This protein binds this small molecule.
Small molecule (SMILES): O=c1cc[nH]c(=O)[nH]1

Binding-site contacts:
Ligand atom N3 contacts residue ARG171 of chain 3.A at 4.2 Å.
Ligand atom O4 contacts residue VAL224 of chain 3.A at 3.7 Å.
Ligand atom C2 contacts residue GLN169 of chain 3.A at 3.6 Å.
Ligand atom C6 contacts residue THR98 of chain 3.A at 4.0 Å.
Ligand atom N1 contacts residue THR98 of chain 3.A at 4.1 Å.
Ligand atom C4 contacts residue ARG171 of chain 3.A at 3.7 Å.
Ligand atom C5 contacts residue GLY99 of chain 3.A at 3.8 Å.
Ligand atom O2 contacts residue PHE165 of chain 3.A at 4.1 Å.
Ligand atom C6 contacts residue THR97 of chain 3.A at 4.0 Å.
Ligand atom O2 contacts residue TYR198 of chain 3.A at 3.7 Å.
Ligand atom O4 contacts residue GLN169 of chain 3.A at 3.6 Å (h-bond).
Ligand atom C4 contacts residue PHE165 of chain 3.A at 3.7 Å (hydrophobic).
Ligand atom C2 contacts residue PHE165 of chain 3.A at 3.8 Å (hydrophobic).
Ligand atom C6 contacts residue R1P1 of chain 3.C at 4.0 Å.
Ligand atom N3 contacts residue GLY99 of chain 3.A at 4.1 Å.
Ligand atom N1 contacts residue PHE165 of chain 3.A at 3.9 Å.
Ligand atom C2 contacts residue TYR198 of chain 3.A at 3.8 Å (hydrophobic).
Ligand atom O2 contacts residue GLU199 of chain 3.A at 3.4 Å.
Ligand atom C5 contacts residue ILE223 of chain 3.A at 4.2 Å (hydrophobic).
Ligand atom O2 contacts residue MET200 of chain 3.A at 3.5 Å.
Ligand atom C6 contacts residue GLY99 of chain 3.A at 4.2 Å.
Ligand atom C2 contacts residue R1P1 of chain 3.C at 3.9 Å.
Ligand atom O2 contacts residue R1P1 of chain 3.C at 3.6 Å.
Ligand atom C2 contacts residue GLU199 of chain 3.A at 4.2 Å.
Ligand atom C5 contacts residue PHE165 of chain 3.A at 3.9 Å (hydrophobic).
Ligand atom C5 contacts residue VAL224 of chain 3.A at 4.2 Å (hydrophobic).
Ligand atom O4 contacts residue ARG171 of chain 3.A at 2.7 Å (salt-bridge).
Ligand atom C6 contacts residue ILE223 of chain 3.A at 4.0 Å (hydrophobic).
Ligand atom N3 contacts residue GLN169 of chain 3.A at 2.9 Å (h-bond).
Ligand atom N3 contacts residue PHE165 of chain 3.A at 3.6 Å.
Ligand atom C4 contacts residue GLY99 of chain 3.A at 3.7 Å.
Ligand atom C6 contacts residue PHE165 of chain 3.A at 4.0 Å (hydrophobic).
Ligand atom N1 contacts residue THR97 of chain 3.A at 3.9 Å.
Ligand atom N1 contacts residue R1P1 of chain 3.C at 3.4 Å.
Ligand atom C5 contacts residue THR98 of chain 3.A at 3.9 Å.
Ligand atom O2 contacts residue GLN169 of chain 3.A at 3.0 Å (h-bond).
Ligand atom O4 contacts residue PHE165 of chain 3.A at 4.2 Å.
Ligand atom N3 contacts residue TYR198 of chain 3.A at 3.9 Å.
Ligand atom O4 contacts residue GLY99 of chain 3.A at 3.7 Å.
Ligand atom C4 contacts residue GLN169 of chain 3.A at 3.6 Å.

Sequence of chain 3.A:
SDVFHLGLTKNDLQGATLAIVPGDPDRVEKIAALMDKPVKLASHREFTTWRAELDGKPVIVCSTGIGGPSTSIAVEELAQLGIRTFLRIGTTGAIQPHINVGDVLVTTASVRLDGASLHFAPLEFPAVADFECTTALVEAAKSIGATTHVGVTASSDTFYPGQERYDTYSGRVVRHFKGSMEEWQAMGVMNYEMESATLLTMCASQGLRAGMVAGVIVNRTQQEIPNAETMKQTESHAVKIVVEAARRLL